The small molecule below binds the protein below.
Small molecule (SMILES): CC(=O)N[C@@H]1[C@@H](O)[C@H](O)[C@@H](CO)O[C@H]1O

Binding-site contacts:
Ligand atom C4 contacts residue ASN75 of chain 2.A at 4.2 Å.
Ligand atom C7 contacts residue ASN75 of chain 2.A at 3.7 Å.
Ligand atom O7 contacts residue ASN75 of chain 2.A at 3.2 Å (h-bond).
Ligand atom O5 contacts residue ASN75 of chain 2.A at 2.4 Å (h-bond).
Ligand atom C2 contacts residue ASN75 of chain 2.A at 2.4 Å.
Ligand atom C1 contacts residue THR77 of chain 2.A at 3.9 Å.
Ligand atom N2 contacts residue ASN75 of chain 2.A at 2.9 Å (h-bond).
Ligand atom C2 contacts residue THR77 of chain 2.A at 4.4 Å.
Ligand atom O7 contacts residue HIS74 of chain 2.A at 3.9 Å.
Ligand atom C1 contacts residue ASN75 of chain 2.A at 1.5 Å.
Ligand atom C3 contacts residue ASN75 of chain 2.A at 3.8 Å.
Ligand atom C5 contacts residue ASN75 of chain 2.A at 3.7 Å.
Ligand atom N2 contacts residue THR77 of chain 2.A at 3.8 Å.

Sequence of chain 2.A:
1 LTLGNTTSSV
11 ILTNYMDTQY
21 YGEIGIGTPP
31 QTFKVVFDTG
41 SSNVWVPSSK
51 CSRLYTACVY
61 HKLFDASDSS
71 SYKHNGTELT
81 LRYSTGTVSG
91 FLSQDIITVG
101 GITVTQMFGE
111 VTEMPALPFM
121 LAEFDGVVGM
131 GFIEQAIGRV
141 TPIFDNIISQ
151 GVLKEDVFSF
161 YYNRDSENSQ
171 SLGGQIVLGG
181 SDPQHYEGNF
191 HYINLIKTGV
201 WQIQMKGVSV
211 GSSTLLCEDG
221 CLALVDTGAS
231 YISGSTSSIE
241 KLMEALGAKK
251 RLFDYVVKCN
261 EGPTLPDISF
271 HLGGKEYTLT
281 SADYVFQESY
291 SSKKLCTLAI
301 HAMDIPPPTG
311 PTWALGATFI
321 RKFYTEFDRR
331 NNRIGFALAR